The small molecule below binds the protein below.
Small molecule (SMILES): CC(=O)N[C@@H]1[C@@H](O)[C@H](O)[C@@H](CO)O[C@H]1O

Binding-site contacts:
Ligand atom C6 contacts residue THR336 of chain 1.A at 3.9 Å.
Ligand atom C5 contacts residue THR336 of chain 1.A at 4.4 Å.
Ligand atom C1 contacts residue ASN280 of chain 1.A at 1.4 Å.
Ligand atom O5 contacts residue ASN280 of chain 1.A at 2.4 Å (h-bond).
Ligand atom C5 contacts residue ASN280 of chain 1.A at 3.7 Å.
Ligand atom O6 contacts residue THR336 of chain 1.A at 3.2 Å (h-bond).
Ligand atom C4 contacts residue ASN280 of chain 1.A at 4.2 Å.
Ligand atom O5 contacts residue THR336 of chain 1.A at 3.6 Å (h-bond).
Ligand atom C8 contacts residue ASN280 of chain 1.A at 4.4 Å.
Ligand atom C7 contacts residue ASN280 of chain 1.A at 3.3 Å.
Ligand atom C3 contacts residue ASN280 of chain 1.A at 3.8 Å.
Ligand atom C2 contacts residue ASN280 of chain 1.A at 2.4 Å.
Ligand atom N2 contacts residue ASN280 of chain 1.A at 2.9 Å (h-bond).
Ligand atom O7 contacts residue ASN280 of chain 1.A at 3.3 Å (h-bond).

Sequence of chain 1.A:
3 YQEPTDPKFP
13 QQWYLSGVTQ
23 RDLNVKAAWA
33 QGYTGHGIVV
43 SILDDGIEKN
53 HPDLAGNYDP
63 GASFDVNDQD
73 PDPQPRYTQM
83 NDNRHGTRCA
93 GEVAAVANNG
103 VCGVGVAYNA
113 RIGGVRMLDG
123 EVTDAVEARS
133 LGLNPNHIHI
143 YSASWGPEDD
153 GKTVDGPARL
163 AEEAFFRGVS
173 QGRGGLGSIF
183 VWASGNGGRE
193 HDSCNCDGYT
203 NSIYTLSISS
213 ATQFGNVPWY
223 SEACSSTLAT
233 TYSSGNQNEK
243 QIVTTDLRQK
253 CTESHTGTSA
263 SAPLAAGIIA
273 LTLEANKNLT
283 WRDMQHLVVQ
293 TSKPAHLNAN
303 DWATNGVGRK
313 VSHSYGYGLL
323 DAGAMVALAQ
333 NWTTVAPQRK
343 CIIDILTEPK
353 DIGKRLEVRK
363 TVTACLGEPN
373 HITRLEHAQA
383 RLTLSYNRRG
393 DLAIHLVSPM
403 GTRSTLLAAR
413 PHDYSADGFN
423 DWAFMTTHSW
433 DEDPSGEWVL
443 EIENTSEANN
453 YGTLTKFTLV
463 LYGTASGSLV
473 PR